Sequence of chain 1.A:
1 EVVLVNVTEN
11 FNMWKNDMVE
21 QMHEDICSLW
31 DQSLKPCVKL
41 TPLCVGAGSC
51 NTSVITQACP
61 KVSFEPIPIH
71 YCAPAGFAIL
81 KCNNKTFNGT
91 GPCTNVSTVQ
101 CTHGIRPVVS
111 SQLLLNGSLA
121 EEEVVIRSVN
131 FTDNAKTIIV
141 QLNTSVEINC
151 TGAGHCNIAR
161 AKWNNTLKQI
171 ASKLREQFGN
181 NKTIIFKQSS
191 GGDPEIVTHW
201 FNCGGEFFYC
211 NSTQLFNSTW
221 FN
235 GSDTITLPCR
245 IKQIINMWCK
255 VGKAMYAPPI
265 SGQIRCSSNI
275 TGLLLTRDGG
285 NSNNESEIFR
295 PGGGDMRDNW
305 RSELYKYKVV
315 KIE

The small molecule below binds the protein below.
Small molecule (SMILES): CC(=O)N[C@@H]1[C@@H](O)[C@H](O)[C@@H](CO)O[C@H]1O

Binding-site contacts:
Ligand atom N2 contacts residue ASN164 of chain 1.A at 3.1 Å (h-bond).
Ligand atom O7 contacts residue TRP220 of chain 1.A at 2.4 Å.
Ligand atom C4 contacts residue ASN164 of chain 1.A at 4.1 Å.
Ligand atom C7 contacts residue TRP220 of chain 1.A at 3.3 Å (hydrophobic).
Ligand atom C3 contacts residue ASN164 of chain 1.A at 3.7 Å.
Ligand atom C8 contacts residue TRP220 of chain 1.A at 4.0 Å (hydrophobic).
Ligand atom C2 contacts residue ASN164 of chain 1.A at 2.4 Å.
Ligand atom C7 contacts residue ASN164 of chain 1.A at 3.9 Å.
Ligand atom O7 contacts residue LYS168 of chain 1.A at 4.1 Å.
Ligand atom C2 contacts residue TRP220 of chain 1.A at 4.2 Å (hydrophobic).
Ligand atom C1 contacts residue ASN164 of chain 1.A at 1.4 Å.
Ligand atom C5 contacts residue ASN164 of chain 1.A at 3.6 Å.
Ligand atom O5 contacts residue ASN164 of chain 1.A at 2.3 Å (h-bond).
Ligand atom O3 contacts residue ASN164 of chain 1.A at 4.4 Å.
Ligand atom O7 contacts residue ASN164 of chain 1.A at 3.9 Å.
Ligand atom N2 contacts residue TRP220 of chain 1.A at 4.3 Å.